Binding-site contacts:
Ligand atom O4 contacts residue GLU181 of chain 1.D at 4.0 Å.
Ligand atom C6 contacts residue GLY348 of chain 1.D at 3.7 Å.
Ligand atom C5 contacts residue GLU181 of chain 1.D at 3.6 Å.
Ligand atom C3 contacts residue GLU181 of chain 1.D at 3.7 Å.
Ligand atom C7 contacts residue ASN232 of chain 1.D at 3.8 Å.
Ligand atom C8 contacts residue SER415 of chain 1.D at 3.7 Å.
Ligand atom C1 contacts residue NAG1 of chain 1.N at 3.9 Å.
Ligand atom C5 contacts residue ASN232 of chain 1.D at 3.6 Å.
Ligand atom O5 contacts residue ASN232 of chain 1.D at 2.3 Å (h-bond).
Ligand atom O4 contacts residue VAL414 of chain 1.D at 4.1 Å.
Ligand atom O6 contacts residue GLY348 of chain 1.D at 3.7 Å.
Ligand atom C8 contacts residue LEU231 of chain 1.D at 3.6 Å (hydrophobic).
Ligand atom C2 contacts residue ASN232 of chain 1.D at 2.5 Å.
Ligand atom C6 contacts residue NAG1 of chain 1.N at 4.0 Å.
Ligand atom C2 contacts residue SER415 of chain 1.D at 4.0 Å.
Ligand atom C8 contacts residue PHE345 of chain 1.D at 4.0 Å (hydrophobic).
Ligand atom C8 contacts residue ASN346 of chain 1.D at 3.9 Å.
Ligand atom O6 contacts residue ARG412 of chain 1.D at 3.9 Å.
Ligand atom O7 contacts residue ASN232 of chain 1.D at 4.1 Å.
Ligand atom C2 contacts residue GLU181 of chain 1.D at 4.0 Å.
Ligand atom C3 contacts residue SER415 of chain 1.D at 4.1 Å.
Ligand atom O6 contacts residue CYS413 of chain 1.D at 3.6 Å.
Ligand atom N2 contacts residue SER415 of chain 1.D at 3.1 Å (h-bond).
Ligand atom N2 contacts residue ASN232 of chain 1.D at 2.9 Å (h-bond).
Ligand atom O5 contacts residue NAG1 of chain 1.N at 3.5 Å.
Ligand atom C1 contacts residue SER415 of chain 1.D at 4.0 Å.
Ligand atom C4 contacts residue GLU181 of chain 1.D at 4.1 Å.
Ligand atom O5 contacts residue CYS413 of chain 1.D at 4.2 Å.
Ligand atom C4 contacts residue VAL414 of chain 1.D at 4.2 Å (hydrophobic).
Ligand atom O7 contacts residue ASN346 of chain 1.D at 4.0 Å.
Ligand atom C1 contacts residue ASN232 of chain 1.D at 1.4 Å.
Ligand atom C7 contacts residue SER415 of chain 1.D at 3.9 Å.
Ligand atom C5 contacts residue VAL414 of chain 1.D at 3.8 Å (hydrophobic).
Ligand atom C5 contacts residue NAG1 of chain 1.N at 3.8 Å.
Ligand atom C3 contacts residue ASN232 of chain 1.D at 3.8 Å.
Ligand atom O3 contacts residue CYS413 of chain 1.D at 3.5 Å.
Ligand atom C3 contacts residue VAL414 of chain 1.D at 3.9 Å (hydrophobic).
Ligand atom C4 contacts residue ASN232 of chain 1.D at 4.2 Å.
Ligand atom O5 contacts residue GLU181 of chain 1.D at 4.0 Å.
Ligand atom C1 contacts residue GLU181 of chain 1.D at 3.5 Å.

The small molecule below binds the protein below.
Small molecule (SMILES): CC(=O)N[C@H]1[C@H](O[C@H]2[C@H](O)[C@@H](NC(C)=O)CO[C@@H]2CO)O[C@H](CO)[C@@H](O[C@@H]2O[C@H](CO)[C@@H](O)[C@H](O)[C@@H]2O)[C@@H]1O

Sequence of chain 1.D:
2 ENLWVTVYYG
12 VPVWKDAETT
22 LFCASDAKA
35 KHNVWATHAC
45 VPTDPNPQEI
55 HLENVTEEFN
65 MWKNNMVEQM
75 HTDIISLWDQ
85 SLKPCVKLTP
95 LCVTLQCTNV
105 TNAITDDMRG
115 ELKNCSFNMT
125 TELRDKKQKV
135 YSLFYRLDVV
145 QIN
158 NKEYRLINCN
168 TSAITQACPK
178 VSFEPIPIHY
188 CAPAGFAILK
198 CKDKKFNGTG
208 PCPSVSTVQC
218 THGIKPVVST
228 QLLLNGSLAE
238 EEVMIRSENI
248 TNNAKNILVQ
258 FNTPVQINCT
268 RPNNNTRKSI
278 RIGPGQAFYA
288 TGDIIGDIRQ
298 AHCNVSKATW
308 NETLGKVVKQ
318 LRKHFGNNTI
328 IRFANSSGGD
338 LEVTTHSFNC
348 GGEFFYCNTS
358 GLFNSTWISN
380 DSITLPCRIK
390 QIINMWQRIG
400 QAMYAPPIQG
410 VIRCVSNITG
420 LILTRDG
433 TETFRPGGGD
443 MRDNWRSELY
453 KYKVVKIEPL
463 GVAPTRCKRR